A small-molecule ligand and the protein it binds are described below.
Small molecule (SMILES): CC(=O)N[C@@H]1[C@@H](O)[C@H](O)[C@@H](CO)O[C@H]1O

Sequence of chain 1.C:
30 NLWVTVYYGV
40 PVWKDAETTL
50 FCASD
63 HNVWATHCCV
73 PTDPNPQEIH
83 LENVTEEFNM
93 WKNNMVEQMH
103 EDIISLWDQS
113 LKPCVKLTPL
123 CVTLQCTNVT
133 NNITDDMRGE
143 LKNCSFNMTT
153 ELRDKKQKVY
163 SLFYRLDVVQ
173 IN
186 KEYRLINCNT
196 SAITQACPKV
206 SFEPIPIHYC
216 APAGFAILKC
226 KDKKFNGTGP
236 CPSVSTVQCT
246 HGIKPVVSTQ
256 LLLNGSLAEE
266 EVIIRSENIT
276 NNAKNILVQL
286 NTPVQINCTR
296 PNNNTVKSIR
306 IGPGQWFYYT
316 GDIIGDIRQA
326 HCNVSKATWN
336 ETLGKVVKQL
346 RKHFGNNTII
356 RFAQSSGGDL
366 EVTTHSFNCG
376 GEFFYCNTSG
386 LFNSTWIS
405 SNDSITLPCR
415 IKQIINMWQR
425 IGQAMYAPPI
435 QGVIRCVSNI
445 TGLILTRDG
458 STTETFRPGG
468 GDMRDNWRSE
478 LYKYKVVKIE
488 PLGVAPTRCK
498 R

Binding-site contacts:
Ligand atom C7 contacts residue ASN335 of chain 1.C at 3.7 Å.
Ligand atom O5 contacts residue TRP391 of chain 1.C at 4.1 Å.
Ligand atom C2 contacts residue ASN335 of chain 1.C at 2.6 Å.
Ligand atom O7 contacts residue ASN335 of chain 1.C at 3.9 Å.
Ligand atom O5 contacts residue ASN335 of chain 1.C at 2.5 Å (h-bond).
Ligand atom C5 contacts residue ASN335 of chain 1.C at 3.8 Å.
Ligand atom C5 contacts residue TRP391 of chain 1.C at 4.3 Å (hydrophobic).
Ligand atom C3 contacts residue ASN335 of chain 1.C at 3.9 Å.
Ligand atom O6 contacts residue TRP391 of chain 1.C at 4.0 Å.
Ligand atom C1 contacts residue ASN335 of chain 1.C at 1.5 Å.
Ligand atom N2 contacts residue ASN335 of chain 1.C at 3.0 Å (h-bond).
Ligand atom C8 contacts residue ASN335 of chain 1.C at 4.1 Å.
Ligand atom C1 contacts residue TRP391 of chain 1.C at 3.9 Å (hydrophobic).
Ligand atom C4 contacts residue ASN335 of chain 1.C at 4.4 Å.